Sequence of chain 1.C:
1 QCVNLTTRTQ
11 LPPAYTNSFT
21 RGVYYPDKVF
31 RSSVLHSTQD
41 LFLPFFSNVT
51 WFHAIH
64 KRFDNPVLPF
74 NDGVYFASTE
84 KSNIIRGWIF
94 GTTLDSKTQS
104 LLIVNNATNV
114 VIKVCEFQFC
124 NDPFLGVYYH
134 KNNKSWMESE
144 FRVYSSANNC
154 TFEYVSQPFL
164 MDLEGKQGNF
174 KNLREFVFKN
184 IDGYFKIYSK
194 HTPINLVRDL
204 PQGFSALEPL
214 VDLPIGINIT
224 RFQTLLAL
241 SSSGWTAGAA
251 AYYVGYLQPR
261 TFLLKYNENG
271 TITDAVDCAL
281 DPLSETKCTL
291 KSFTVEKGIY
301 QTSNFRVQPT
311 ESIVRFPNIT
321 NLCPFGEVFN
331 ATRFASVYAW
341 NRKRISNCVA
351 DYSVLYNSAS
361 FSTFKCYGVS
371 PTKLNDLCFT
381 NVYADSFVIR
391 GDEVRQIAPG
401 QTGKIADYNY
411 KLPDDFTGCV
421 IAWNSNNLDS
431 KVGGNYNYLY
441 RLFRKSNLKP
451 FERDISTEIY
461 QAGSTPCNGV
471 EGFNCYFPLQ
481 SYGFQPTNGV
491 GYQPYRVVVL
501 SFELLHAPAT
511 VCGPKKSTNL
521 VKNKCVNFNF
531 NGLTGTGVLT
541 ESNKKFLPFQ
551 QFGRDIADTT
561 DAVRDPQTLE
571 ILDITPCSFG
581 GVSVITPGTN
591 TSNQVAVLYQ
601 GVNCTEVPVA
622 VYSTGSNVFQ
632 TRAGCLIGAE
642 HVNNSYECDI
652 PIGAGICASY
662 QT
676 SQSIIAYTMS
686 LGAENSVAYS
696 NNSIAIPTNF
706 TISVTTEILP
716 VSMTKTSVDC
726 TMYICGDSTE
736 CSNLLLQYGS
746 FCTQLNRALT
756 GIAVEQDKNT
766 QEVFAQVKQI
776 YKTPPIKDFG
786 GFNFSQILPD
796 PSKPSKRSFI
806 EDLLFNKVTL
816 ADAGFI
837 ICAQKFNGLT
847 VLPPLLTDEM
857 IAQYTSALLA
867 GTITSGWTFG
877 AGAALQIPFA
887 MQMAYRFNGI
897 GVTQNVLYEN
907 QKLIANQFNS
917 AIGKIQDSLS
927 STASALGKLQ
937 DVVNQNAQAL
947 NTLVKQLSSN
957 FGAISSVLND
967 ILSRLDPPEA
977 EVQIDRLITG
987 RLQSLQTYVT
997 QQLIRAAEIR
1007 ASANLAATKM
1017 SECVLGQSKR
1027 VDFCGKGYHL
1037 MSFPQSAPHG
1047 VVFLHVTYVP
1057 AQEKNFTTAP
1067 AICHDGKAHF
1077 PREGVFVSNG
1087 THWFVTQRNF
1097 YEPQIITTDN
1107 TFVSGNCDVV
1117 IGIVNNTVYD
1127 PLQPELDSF

This protein binds this small molecule.
Small molecule (SMILES): CC(=O)N[C@@H]1[C@@H](O)[C@H](O)[C@@H](CO)O[C@H]1O

Binding-site contacts:
Ligand atom C5 contacts residue ALA693 of chain 1.C at 4.0 Å (hydrophobic).
Ligand atom C8 contacts residue ASN1061 of chain 1.C at 3.7 Å.
Ligand atom C2 contacts residue ASN1061 of chain 1.C at 2.5 Å.
Ligand atom C8 contacts residue LYS1060 of chain 1.C at 4.5 Å.
Ligand atom C3 contacts residue ASN1061 of chain 1.C at 3.8 Å.
Ligand atom C4 contacts residue ASN1061 of chain 1.C at 4.2 Å.
Ligand atom N2 contacts residue ASN1061 of chain 1.C at 2.6 Å (h-bond).
Ligand atom O4 contacts residue ALA693 of chain 1.C at 4.4 Å.
Ligand atom O5 contacts residue ASN1061 of chain 1.C at 2.3 Å (h-bond).
Ligand atom C5 contacts residue ASN1061 of chain 1.C at 3.6 Å.
Ligand atom C1 contacts residue ASN1061 of chain 1.C at 1.4 Å.
Ligand atom O7 contacts residue ASN1061 of chain 1.C at 4.5 Å.
Ligand atom C8 contacts residue GLU1059 of chain 1.C at 3.8 Å.
Ligand atom C7 contacts residue ASN1061 of chain 1.C at 3.5 Å.